Sequence of chain 1.F:
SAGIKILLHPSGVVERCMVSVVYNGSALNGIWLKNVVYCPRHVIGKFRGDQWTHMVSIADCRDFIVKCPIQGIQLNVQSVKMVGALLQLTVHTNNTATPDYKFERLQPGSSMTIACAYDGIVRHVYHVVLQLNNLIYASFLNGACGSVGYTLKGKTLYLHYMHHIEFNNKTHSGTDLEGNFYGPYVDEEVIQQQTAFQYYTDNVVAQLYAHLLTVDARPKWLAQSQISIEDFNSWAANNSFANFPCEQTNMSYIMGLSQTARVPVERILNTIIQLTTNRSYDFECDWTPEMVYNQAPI

This protein binds this small molecule.
Small molecule (SMILES): Cc1cc(C(=O)N[C@@H](C)C(=O)N[C@H](C(=O)N[C@@H](CC(C)C)C(=O)N[C@H](/C=C/C(=O)OCc2ccccc2)C[C@@H]2CCNC2=O)C(C)C)no1

Binding-site contacts:
Ligand atom C25 contacts residue HIS163 of chain 1.F at 3.5 Å.
Ligand atom C6 contacts residue GLN192 of chain 1.F at 3.3 Å.
Ligand atom CG1 contacts residue GLU166 of chain 1.F at 3.6 Å.
Ligand atom CB contacts residue GLU189 of chain 1.F at 3.6 Å.
Ligand atom C25 contacts residue CYS145 of chain 1.F at 3.0 Å (hydrophobic).
Ligand atom O contacts residue CYS145 of chain 1.F at 3.2 Å.
Ligand atom N6 contacts residue GLU166 of chain 1.F at 3.0 Å (salt-bridge).
Ligand atom O1 contacts residue GLN192 of chain 1.F at 3.4 Å (h-bond).
Ligand atom O contacts residue ALA27 of chain 1.F at 3.5 Å (h-bond).
Ligand atom O8 contacts residue HIS163 of chain 1.F at 2.5 Å (h-bond).
Ligand atom O contacts residue GLU189 of chain 1.F at 3.5 Å.
Ligand atom O contacts residue ASN168 of chain 1.F at 3.0 Å (h-bond).
Ligand atom O contacts residue GLU166 of chain 1.F at 3.0 Å (salt-bridge).
Ligand atom O8 contacts residue GLU166 of chain 1.F at 3.2 Å.
Ligand atom O contacts residue ALA27 of chain 1.F at 3.0 Å (h-bond).
Ligand atom O contacts residue ILE165 of chain 1.F at 3.6 Å.
Ligand atom O8 contacts residue HIS172 of chain 1.F at 3.1 Å.
Ligand atom C20 contacts residue CYS145 of chain 1.F at 1.8 Å (hydrophobic).
Ligand atom C28 contacts residue GLU166 of chain 1.F at 3.5 Å.
Ligand atom N contacts residue CYS145 of chain 1.F at 2.8 Å (h-bond).
Ligand atom N contacts residue HIS164 of chain 1.F at 3.0 Å (h-bond).
Ligand atom CD1 contacts residue ASP187 of chain 1.F at 3.6 Å.
Ligand atom C4 contacts residue LYS46 of chain 1.F at 3.5 Å.
Ligand atom N contacts residue GLU189 of chain 1.F at 2.8 Å (salt-bridge).
Ligand atom CB contacts residue VAL190 of chain 1.F at 3.2 Å (hydrophobic).
Ligand atom C29 contacts residue HIS163 of chain 1.F at 3.4 Å.
Ligand atom C29 contacts residue PHE140 of chain 1.F at 3.4 Å (hydrophobic).
Ligand atom C4 contacts residue ASN168 of chain 1.F at 3.1 Å.
Ligand atom N contacts residue PHE167 of chain 1.F at 3.2 Å.
Ligand atom O contacts residue GLY143 of chain 1.F at 3.3 Å.
Ligand atom O8 contacts residue PHE140 of chain 1.F at 3.2 Å.
Ligand atom C contacts residue ALA27 of chain 1.F at 3.5 Å (hydrophobic).
Ligand atom C1 contacts residue SER26 of chain 1.F at 3.6 Å.
Ligand atom C contacts residue CYS145 of chain 1.F at 3.5 Å (hydrophobic).
Ligand atom C contacts residue GLY143 of chain 1.F at 3.3 Å.
Ligand atom O1 contacts residue PHE167 of chain 1.F at 3.2 Å.
Ligand atom C21 contacts residue GLY143 of chain 1.F at 3.5 Å.
Ligand atom C21 contacts residue CYS145 of chain 1.F at 2.9 Å (hydrophobic).
Ligand atom N contacts residue GLU166 of chain 1.F at 3.0 Å (salt-bridge).
Ligand atom CA contacts residue CYS145 of chain 1.F at 2.5 Å (hydrophobic).